Sequence of chain 1.A:
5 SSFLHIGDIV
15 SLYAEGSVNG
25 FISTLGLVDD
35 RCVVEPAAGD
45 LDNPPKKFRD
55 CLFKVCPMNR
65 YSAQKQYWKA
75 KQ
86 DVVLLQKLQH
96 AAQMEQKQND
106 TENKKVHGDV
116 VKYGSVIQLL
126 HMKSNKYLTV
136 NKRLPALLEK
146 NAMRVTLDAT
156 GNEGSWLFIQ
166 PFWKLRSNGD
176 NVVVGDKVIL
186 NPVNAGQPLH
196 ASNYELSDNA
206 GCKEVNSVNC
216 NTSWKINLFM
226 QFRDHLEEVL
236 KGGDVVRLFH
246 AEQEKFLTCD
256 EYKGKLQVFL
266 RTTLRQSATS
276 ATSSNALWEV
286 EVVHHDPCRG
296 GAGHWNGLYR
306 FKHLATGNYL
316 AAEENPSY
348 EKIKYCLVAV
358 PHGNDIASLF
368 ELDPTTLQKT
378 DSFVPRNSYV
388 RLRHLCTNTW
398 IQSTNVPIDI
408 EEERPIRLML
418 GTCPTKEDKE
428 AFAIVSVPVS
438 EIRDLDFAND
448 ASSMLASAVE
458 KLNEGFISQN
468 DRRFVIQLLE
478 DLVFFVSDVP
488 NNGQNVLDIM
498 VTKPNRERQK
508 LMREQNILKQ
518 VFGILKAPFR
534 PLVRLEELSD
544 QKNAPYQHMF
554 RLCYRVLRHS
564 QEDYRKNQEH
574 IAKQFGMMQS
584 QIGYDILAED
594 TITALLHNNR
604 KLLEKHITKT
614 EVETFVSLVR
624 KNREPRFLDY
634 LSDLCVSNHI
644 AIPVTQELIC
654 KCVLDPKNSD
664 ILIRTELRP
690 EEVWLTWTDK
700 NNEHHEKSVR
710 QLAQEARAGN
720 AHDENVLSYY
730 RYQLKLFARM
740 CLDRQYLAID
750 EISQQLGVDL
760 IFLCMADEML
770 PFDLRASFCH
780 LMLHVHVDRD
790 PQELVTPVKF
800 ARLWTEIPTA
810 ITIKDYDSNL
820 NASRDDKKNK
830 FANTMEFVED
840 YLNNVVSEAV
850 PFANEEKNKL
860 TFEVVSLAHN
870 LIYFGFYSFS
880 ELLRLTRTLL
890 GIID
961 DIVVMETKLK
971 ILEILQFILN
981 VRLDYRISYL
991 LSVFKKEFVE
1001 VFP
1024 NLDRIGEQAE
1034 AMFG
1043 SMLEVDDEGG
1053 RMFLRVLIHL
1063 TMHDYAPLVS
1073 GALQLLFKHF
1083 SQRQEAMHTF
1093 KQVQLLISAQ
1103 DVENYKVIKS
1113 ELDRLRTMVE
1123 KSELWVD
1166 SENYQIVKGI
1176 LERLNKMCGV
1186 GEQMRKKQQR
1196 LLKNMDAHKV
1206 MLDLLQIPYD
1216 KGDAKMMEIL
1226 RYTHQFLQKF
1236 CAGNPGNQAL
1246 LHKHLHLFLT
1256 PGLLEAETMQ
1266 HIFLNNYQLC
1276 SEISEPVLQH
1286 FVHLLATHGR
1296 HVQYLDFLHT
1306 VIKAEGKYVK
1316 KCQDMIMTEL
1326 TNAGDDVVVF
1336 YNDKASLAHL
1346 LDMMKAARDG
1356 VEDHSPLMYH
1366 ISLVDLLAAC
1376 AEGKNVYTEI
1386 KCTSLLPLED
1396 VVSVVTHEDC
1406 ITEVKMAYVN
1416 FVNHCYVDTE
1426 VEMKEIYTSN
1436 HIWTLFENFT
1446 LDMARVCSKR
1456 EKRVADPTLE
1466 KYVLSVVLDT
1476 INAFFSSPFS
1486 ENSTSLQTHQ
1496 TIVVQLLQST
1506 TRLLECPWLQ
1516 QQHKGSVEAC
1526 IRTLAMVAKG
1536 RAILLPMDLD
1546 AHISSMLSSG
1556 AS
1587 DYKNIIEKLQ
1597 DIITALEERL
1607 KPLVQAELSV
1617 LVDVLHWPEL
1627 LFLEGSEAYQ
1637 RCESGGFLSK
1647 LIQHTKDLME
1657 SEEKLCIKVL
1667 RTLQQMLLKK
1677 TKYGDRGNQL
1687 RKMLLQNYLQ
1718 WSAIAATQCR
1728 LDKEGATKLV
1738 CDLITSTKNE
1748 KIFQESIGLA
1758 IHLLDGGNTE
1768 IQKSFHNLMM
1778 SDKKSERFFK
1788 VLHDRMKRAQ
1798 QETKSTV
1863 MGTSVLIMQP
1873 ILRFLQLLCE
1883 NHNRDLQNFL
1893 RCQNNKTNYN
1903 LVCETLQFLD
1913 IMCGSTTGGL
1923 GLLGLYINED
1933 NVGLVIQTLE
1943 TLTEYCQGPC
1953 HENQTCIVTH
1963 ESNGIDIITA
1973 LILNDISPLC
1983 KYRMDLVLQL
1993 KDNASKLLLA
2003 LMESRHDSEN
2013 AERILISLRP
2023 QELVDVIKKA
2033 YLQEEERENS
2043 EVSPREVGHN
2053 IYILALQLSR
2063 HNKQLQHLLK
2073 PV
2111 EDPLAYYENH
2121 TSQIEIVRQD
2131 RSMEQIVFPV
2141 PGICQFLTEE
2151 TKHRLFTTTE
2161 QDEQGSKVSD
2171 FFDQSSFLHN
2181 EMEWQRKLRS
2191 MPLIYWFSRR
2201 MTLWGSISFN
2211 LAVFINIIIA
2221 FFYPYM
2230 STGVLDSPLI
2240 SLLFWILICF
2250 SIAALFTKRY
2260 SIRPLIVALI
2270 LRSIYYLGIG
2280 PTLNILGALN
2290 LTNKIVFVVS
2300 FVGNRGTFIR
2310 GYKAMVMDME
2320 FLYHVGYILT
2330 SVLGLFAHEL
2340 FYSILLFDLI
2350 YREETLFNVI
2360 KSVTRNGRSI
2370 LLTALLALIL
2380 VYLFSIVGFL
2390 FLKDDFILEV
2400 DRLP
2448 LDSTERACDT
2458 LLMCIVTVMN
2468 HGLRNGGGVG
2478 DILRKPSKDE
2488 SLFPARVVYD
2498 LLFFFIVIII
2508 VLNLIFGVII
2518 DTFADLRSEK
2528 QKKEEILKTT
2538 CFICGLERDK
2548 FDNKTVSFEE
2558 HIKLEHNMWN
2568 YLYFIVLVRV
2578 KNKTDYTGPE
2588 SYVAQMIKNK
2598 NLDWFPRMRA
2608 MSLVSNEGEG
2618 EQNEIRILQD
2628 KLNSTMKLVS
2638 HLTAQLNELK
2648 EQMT

Binding-site contacts:
Ligand atom O11 contacts residue ARG568 of chain 1.A at 2.8 Å (salt-bridge).
Ligand atom O4 contacts residue ARG270 of chain 1.A at 3.8 Å.
Ligand atom P5 contacts residue ARG510 of chain 1.A at 3.9 Å.
Ligand atom O6 contacts residue ARG503 of chain 1.A at 4.4 Å.
Ligand atom O43 contacts residue LEU269 of chain 1.A at 2.9 Å (h-bond).
Ligand atom O53 contacts residue TYR567 of chain 1.A at 2.4 Å (h-bond).
Ligand atom P5 contacts residue ARG270 of chain 1.A at 4.2 Å.
Ligand atom P4 contacts residue ARG266 of chain 1.A at 3.5 Å.
Ligand atom O51 contacts residue LYS507 of chain 1.A at 3.6 Å.
Ligand atom O42 contacts residue ARG270 of chain 1.A at 4.1 Å.
Ligand atom P5 contacts residue TYR567 of chain 1.A at 3.5 Å.
Ligand atom P4 contacts residue LEU269 of chain 1.A at 4.3 Å.
Ligand atom O42 contacts residue ARG266 of chain 1.A at 2.4 Å (salt-bridge).
Ligand atom O53 contacts residue LYS507 of chain 1.A at 4.2 Å.
Ligand atom C5 contacts residue ARG270 of chain 1.A at 3.9 Å.
Ligand atom O51 contacts residue TYR567 of chain 1.A at 3.6 Å.
Ligand atom O42 contacts residue ALA276 of chain 1.A at 4.4 Å.
Ligand atom C6 contacts residue ARG568 of chain 1.A at 4.4 Å.
Ligand atom O51 contacts residue ARG510 of chain 1.A at 2.9 Å (salt-bridge).
Ligand atom P5 contacts residue LYS507 of chain 1.A at 4.2 Å.
Ligand atom P1 contacts residue ARG568 of chain 1.A at 3.2 Å.
Ligand atom O52 contacts residue ARG270 of chain 1.A at 3.0 Å (salt-bridge).
Ligand atom O12 contacts residue ARG568 of chain 1.A at 3.1 Å (salt-bridge).
Ligand atom O53 contacts residue ARG510 of chain 1.A at 3.8 Å.
Ligand atom O1 contacts residue ARG568 of chain 1.A at 3.4 Å (salt-bridge).
Ligand atom O43 contacts residue ARG270 of chain 1.A at 4.2 Å.
Ligand atom O43 contacts residue THR268 of chain 1.A at 3.3 Å (h-bond).
Ligand atom O51 contacts residue LYS569 of chain 1.A at 3.5 Å (salt-bridge).
Ligand atom O52 contacts residue LYS507 of chain 1.A at 3.6 Å.
Ligand atom P4 contacts residue THR268 of chain 1.A at 3.6 Å.
Ligand atom O5 contacts residue TYR567 of chain 1.A at 4.4 Å.
Ligand atom O41 contacts residue LYS569 of chain 1.A at 3.3 Å (salt-bridge).
Ligand atom O4 contacts residue THR268 of chain 1.A at 4.3 Å.
Ligand atom O6 contacts residue TYR567 of chain 1.A at 4.1 Å.
Ligand atom P4 contacts residue ARG270 of chain 1.A at 4.5 Å.
Ligand atom O42 contacts residue THR268 of chain 1.A at 2.9 Å (h-bond).
Ligand atom C2 contacts residue ARG270 of chain 1.A at 4.4 Å.
Ligand atom O3 contacts residue ARG568 of chain 1.A at 4.1 Å.
Ligand atom O5 contacts residue LYS569 of chain 1.A at 3.8 Å.
Ligand atom O41 contacts residue ARG266 of chain 1.A at 3.7 Å.

This protein binds this small molecule.
Small molecule (SMILES): O=P(O)(O)O[C@@H]1[C@H](O)[C@H](O)[C@@H](OP(=O)(O)O)[C@H](OP(=O)(O)O)[C@H]1O